The protein below binds the small molecule below.
Small molecule (SMILES): OC[C@H]1O[C@H](O)[C@@H](O)[C@@H](O)[C@@H]1O

Sequence of chain 1.A:
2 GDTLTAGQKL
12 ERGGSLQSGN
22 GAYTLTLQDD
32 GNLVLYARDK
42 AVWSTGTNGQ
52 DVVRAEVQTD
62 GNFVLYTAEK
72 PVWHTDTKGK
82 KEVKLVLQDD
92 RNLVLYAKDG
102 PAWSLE

Binding-site contacts:
Ligand atom C3 contacts residue GLN89 of chain 1.A at 3.9 Å.
Ligand atom O5 contacts residue SER105 of chain 1.A at 4.1 Å.
Ligand atom O3 contacts residue TYR97 of chain 1.A at 3.2 Å (h-bond).
Ligand atom C4 contacts residue TYR97 of chain 1.A at 3.6 Å (hydrophobic).
Ligand atom O2 contacts residue ASN93 of chain 1.A at 2.9 Å (h-bond).
Ligand atom O4 contacts residue TYR97 of chain 1.A at 3.0 Å (h-bond).
Ligand atom O5 contacts residue ASN93 of chain 1.A at 3.0 Å (h-bond).
Ligand atom O4 contacts residue PRO102 of chain 1.A at 4.4 Å.
Ligand atom C4 contacts residue VAL95 of chain 1.A at 4.1 Å (hydrophobic).
Ligand atom O6 contacts residue SER105 of chain 1.A at 3.4 Å.
Ligand atom C2 contacts residue GLN89 of chain 1.A at 4.0 Å.
Ligand atom C4 contacts residue ASN93 of chain 1.A at 4.1 Å.
Ligand atom O4 contacts residue VAL95 of chain 1.A at 4.3 Å.
Ligand atom C1 contacts residue ASN93 of chain 1.A at 3.6 Å.
Ligand atom C2 contacts residue ASP91 of chain 1.A at 3.5 Å.
Ligand atom C3 contacts residue ASN93 of chain 1.A at 4.5 Å.
Ligand atom C3 contacts residue TYR97 of chain 1.A at 4.0 Å (hydrophobic).
Ligand atom C4 contacts residue GLN89 of chain 1.A at 4.3 Å.
Ligand atom C5 contacts residue ASN93 of chain 1.A at 3.9 Å.
Ligand atom O2 contacts residue ASP91 of chain 1.A at 2.8 Å (salt-bridge).
Ligand atom C3 contacts residue ASP91 of chain 1.A at 4.2 Å.
Ligand atom C6 contacts residue SER105 of chain 1.A at 3.6 Å.
Ligand atom O3 contacts residue ASP91 of chain 1.A at 3.8 Å.
Ligand atom C6 contacts residue ASN93 of chain 1.A at 4.0 Å.
Ligand atom C6 contacts residue PRO102 of chain 1.A at 4.0 Å (hydrophobic).
Ligand atom O2 contacts residue VAL95 of chain 1.A at 4.3 Å.
Ligand atom C2 contacts residue ASN93 of chain 1.A at 3.8 Å.
Ligand atom O2 contacts residue GLN89 of chain 1.A at 3.2 Å (h-bond).
Ligand atom O6 contacts residue PRO102 of chain 1.A at 4.3 Å.
Ligand atom C6 contacts residue VAL95 of chain 1.A at 4.0 Å (hydrophobic).
Ligand atom O3 contacts residue GLN89 of chain 1.A at 2.8 Å (h-bond).